This protein binds this small molecule.
Small molecule (SMILES): OC[C@@H](O)[C@@H](O)[C@H](O)[C@@H](O)CO

Sequence of chain 1.B:
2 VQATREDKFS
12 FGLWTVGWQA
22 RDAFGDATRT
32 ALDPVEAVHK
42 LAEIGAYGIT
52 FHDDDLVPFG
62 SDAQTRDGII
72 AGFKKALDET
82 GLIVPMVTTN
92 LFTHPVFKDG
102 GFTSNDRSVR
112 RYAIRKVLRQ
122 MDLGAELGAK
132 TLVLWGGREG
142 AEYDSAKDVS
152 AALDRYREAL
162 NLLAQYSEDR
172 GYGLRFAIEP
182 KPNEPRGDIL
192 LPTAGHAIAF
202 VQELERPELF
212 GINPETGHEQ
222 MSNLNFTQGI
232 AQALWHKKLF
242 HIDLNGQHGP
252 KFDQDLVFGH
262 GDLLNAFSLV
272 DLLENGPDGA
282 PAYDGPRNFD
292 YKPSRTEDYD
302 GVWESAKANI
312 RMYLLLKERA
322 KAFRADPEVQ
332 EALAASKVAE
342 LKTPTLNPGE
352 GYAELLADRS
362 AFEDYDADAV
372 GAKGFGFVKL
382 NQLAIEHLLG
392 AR

Binding-site contacts:
Ligand atom O5 contacts residue PHE93 of chain 1.B at 3.8 Å.
Ligand atom O4 contacts residue ASP291 of chain 1.B at 2.9 Å (salt-bridge).
Ligand atom O1 contacts residue LYS182 of chain 1.B at 3.0 Å (salt-bridge).
Ligand atom C4 contacts residue CO1 of chain 1.I at 3.3 Å.
Ligand atom O3 contacts residue CO1 of chain 1.I at 3.6 Å.
Ligand atom C6 contacts residue VAL134 of chain 1.B at 3.6 Å (hydrophobic).
Ligand atom O2 contacts residue ASP291 of chain 1.B at 3.0 Å (salt-bridge).
Ligand atom O1 contacts residue CO1 of chain 1.J at 2.2 Å.
Ligand atom C2 contacts residue TRP136 of chain 1.B at 3.8 Å (hydrophobic).
Ligand atom O6 contacts residue TRP15 of chain 1.B at 3.7 Å.
Ligand atom O4 contacts residue CO1 of chain 1.I at 2.2 Å.
Ligand atom O5 contacts residue HIS53 of chain 1.B at 2.9 Å (h-bond).
Ligand atom O2 contacts residue HIS219 of chain 1.B at 3.4 Å (h-bond).
Ligand atom C2 contacts residue CO1 of chain 1.I at 3.3 Å.
Ligand atom C4 contacts residue ASP291 of chain 1.B at 3.6 Å.
Ligand atom O2 contacts residue GLU180 of chain 1.B at 3.1 Å (salt-bridge).
Ligand atom O1 contacts residue HIS219 of chain 1.B at 3.3 Å (h-bond).
Ligand atom C2 contacts residue CO1 of chain 1.J at 3.2 Å.
Ligand atom C4 contacts residue TRP136 of chain 1.B at 3.9 Å (hydrophobic).
Ligand atom C4 contacts residue GLU180 of chain 1.B at 3.3 Å.
Ligand atom O2 contacts residue CO1 of chain 1.J at 2.1 Å.
Ligand atom C3 contacts residue CO1 of chain 1.I at 3.5 Å.
Ligand atom C1 contacts residue CO1 of chain 1.J at 3.2 Å.
Ligand atom C2 contacts residue ASP291 of chain 1.B at 3.8 Å.
Ligand atom C6 contacts residue THR89 of chain 1.B at 3.5 Å.
Ligand atom O2 contacts residue GLU216 of chain 1.B at 3.2 Å (salt-bridge).
Ligand atom O4 contacts residue GLU180 of chain 1.B at 2.4 Å (salt-bridge).
Ligand atom C5 contacts residue HIS53 of chain 1.B at 3.4 Å.
Ligand atom O6 contacts residue THR89 of chain 1.B at 3.5 Å.
Ligand atom O2 contacts residue CO1 of chain 1.I at 2.3 Å.
Ligand atom C6 contacts residue GLU180 of chain 1.B at 3.5 Å.
Ligand atom O3 contacts residue TRP15 of chain 1.B at 3.4 Å (h-bond).
Ligand atom O1 contacts residue ASP254 of chain 1.B at 3.7 Å.
Ligand atom O4 contacts residue ASP244 of chain 1.B at 3.1 Å (salt-bridge).
Ligand atom C2 contacts residue GLU180 of chain 1.B at 3.8 Å.
Ligand atom C1 contacts residue TRP136 of chain 1.B at 3.7 Å (hydrophobic).
Ligand atom O3 contacts residue ASP291 of chain 1.B at 2.7 Å (salt-bridge).
Ligand atom O5 contacts residue TRP136 of chain 1.B at 3.5 Å.
Ligand atom O6 contacts residue VAL134 of chain 1.B at 3.8 Å.
Ligand atom C3 contacts residue ASP291 of chain 1.B at 3.4 Å.

Sequence of chain 1.A:
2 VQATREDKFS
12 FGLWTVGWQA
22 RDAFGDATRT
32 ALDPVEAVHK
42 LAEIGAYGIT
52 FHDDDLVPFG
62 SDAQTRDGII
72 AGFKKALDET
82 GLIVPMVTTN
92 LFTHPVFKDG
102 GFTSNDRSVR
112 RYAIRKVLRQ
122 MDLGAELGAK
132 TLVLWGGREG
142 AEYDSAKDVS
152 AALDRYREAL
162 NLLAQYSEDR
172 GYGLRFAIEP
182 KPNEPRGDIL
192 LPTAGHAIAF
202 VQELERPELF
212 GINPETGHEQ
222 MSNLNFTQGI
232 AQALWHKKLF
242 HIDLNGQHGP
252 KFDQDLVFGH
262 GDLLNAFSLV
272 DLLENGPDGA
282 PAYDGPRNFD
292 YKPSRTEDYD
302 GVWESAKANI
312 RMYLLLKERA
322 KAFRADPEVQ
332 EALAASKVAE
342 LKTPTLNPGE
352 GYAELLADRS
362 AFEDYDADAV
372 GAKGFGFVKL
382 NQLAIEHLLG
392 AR